Sequence of chain 1.A:
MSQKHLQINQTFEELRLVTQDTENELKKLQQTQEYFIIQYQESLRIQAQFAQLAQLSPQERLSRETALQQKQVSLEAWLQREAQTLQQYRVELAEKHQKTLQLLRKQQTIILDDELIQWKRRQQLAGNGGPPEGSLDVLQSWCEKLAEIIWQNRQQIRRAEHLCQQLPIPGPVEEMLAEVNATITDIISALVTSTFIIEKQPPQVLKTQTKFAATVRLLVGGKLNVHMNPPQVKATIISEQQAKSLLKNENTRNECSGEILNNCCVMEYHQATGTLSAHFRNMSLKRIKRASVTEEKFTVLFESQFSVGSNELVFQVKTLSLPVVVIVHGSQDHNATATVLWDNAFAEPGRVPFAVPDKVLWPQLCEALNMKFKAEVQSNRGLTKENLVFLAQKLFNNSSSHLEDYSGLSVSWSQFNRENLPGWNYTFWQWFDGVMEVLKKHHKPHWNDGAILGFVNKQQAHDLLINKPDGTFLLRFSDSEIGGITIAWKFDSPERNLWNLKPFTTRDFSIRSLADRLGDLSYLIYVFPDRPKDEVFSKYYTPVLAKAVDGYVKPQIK

Binding-site contacts:
Ligand atom F1 contacts residue SER488 of chain 1.A at 3.2 Å.
Ligand atom O contacts residue ASP489 of chain 1.A at 2.9 Å (salt-bridge).
Ligand atom O6 contacts residue LYS512 of chain 1.A at 3.3 Å.
Ligand atom P contacts residue ARG486 of chain 1.A at 3.5 Å.
Ligand atom O contacts residue ARG486 of chain 1.A at 2.4 Å (salt-bridge).
Ligand atom C34 contacts residue SER490 of chain 1.A at 3.6 Å.
Ligand atom C32 contacts residue LEU511 of chain 1.A at 3.5 Å (hydrophobic).
Ligand atom F1 contacts residue PRO513 of chain 1.A at 3.6 Å.
Ligand atom C23 contacts residue ASP518 of chain 1.A at 3.5 Å.
Ligand atom O3 contacts residue TYR533 of chain 1.A at 2.4 Å (h-bond).
Ligand atom F contacts residue ARG486 of chain 1.A at 2.8 Å.
Ligand atom C30 contacts residue LEU531 of chain 1.A at 3.6 Å (hydrophobic).
Ligand atom O1 contacts residue ASP489 of chain 1.A at 3.2 Å (salt-bridge).
Ligand atom C27 contacts residue TYR533 of chain 1.A at 3.5 Å (hydrophobic).
Ligand atom F contacts residue LYS468 of chain 1.A at 3.1 Å.
Ligand atom C32 contacts residue LYS512 of chain 1.A at 3.6 Å.
Ligand atom O contacts residue SER488 of chain 1.A at 3.6 Å.
Ligand atom N contacts residue ASN510 of chain 1.A at 3.4 Å (h-bond).
Ligand atom C24 contacts residue PRO513 of chain 1.A at 3.5 Å (hydrophobic).
Ligand atom O1 contacts residue SER488 of chain 1.A at 2.7 Å (h-bond).
Ligand atom O3 contacts residue LEU531 of chain 1.A at 3.5 Å.
Ligand atom C25 contacts residue LYS512 of chain 1.A at 3.5 Å.
Ligand atom S1 contacts residue LYS512 of chain 1.A at 3.6 Å (salt-bridge).
Ligand atom C2 contacts residue LEU511 of chain 1.A at 3.6 Å (hydrophobic).
Ligand atom P contacts residue LYS468 of chain 1.A at 3.7 Å.
Ligand atom C32 contacts residue ASN510 of chain 1.A at 2.9 Å.
Ligand atom O5 contacts residue LYS512 of chain 1.A at 3.2 Å (salt-bridge).
Ligand atom C contacts residue ARG486 of chain 1.A at 3.6 Å.
Ligand atom S1 contacts residue PRO513 of chain 1.A at 3.1 Å (h-bond).
Ligand atom F contacts residue THR496 of chain 1.A at 3.4 Å.
Ligand atom S1 contacts residue PHE514 of chain 1.A at 3.6 Å.
Ligand atom C29 contacts residue TYR533 of chain 1.A at 3.5 Å (hydrophobic).
Ligand atom F1 contacts residue THR496 of chain 1.A at 3.1 Å.
Ligand atom O1 contacts residue SER490 of chain 1.A at 2.6 Å (h-bond).
Ligand atom O2 contacts residue LYS468 of chain 1.A at 3.0 Å (salt-bridge).
Ligand atom O3 contacts residue GOL1 of chain 1.D at 3.5 Å (h-bond).
Ligand atom S contacts residue LYS512 of chain 1.A at 3.6 Å.
Ligand atom C24 contacts residue ASP518 of chain 1.A at 3.3 Å.
Ligand atom C22 contacts residue PHE514 of chain 1.A at 3.4 Å (hydrophobic).
Ligand atom O5 contacts residue LEU511 of chain 1.A at 3.4 Å.

The protein below binds the small molecule below.
Small molecule (SMILES): CN(C)C(=O)CCN(C(=O)[C@@H]1CCCN1C(=O)[C@@H](NC(=O)c1cc2cc(C(F)(F)P(=O)(O)O)ccc2s1)C(C)(C)C)c1ccc(-c2nccs2)cc1